Sequence of chain 3.C:
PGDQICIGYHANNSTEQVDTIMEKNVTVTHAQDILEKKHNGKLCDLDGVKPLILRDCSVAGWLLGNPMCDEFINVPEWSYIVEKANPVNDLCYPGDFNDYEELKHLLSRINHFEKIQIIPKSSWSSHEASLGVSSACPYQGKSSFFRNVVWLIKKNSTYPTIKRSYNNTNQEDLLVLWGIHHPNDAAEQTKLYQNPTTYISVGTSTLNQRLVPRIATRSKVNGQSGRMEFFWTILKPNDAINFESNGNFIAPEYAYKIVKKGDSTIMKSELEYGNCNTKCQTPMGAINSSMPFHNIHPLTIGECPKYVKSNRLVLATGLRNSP

Binding-site contacts:
Ligand atom C2 contacts residue ASN27 of chain 3.C at 2.4 Å.
Ligand atom N2 contacts residue GLN19 of chain 3.C at 3.8 Å.
Ligand atom C4 contacts residue ASN27 of chain 3.C at 4.2 Å.
Ligand atom N2 contacts residue ASN27 of chain 3.C at 2.7 Å (h-bond).
Ligand atom C7 contacts residue GLN19 of chain 3.C at 3.3 Å.
Ligand atom C7 contacts residue ASN27 of chain 3.C at 3.5 Å.
Ligand atom O6 contacts residue LYS26 of chain 3.C at 4.3 Å.
Ligand atom C2 contacts residue GLN19 of chain 3.C at 3.9 Å.
Ligand atom O7 contacts residue GLN19 of chain 3.C at 2.5 Å (h-bond).
Ligand atom O7 contacts residue ASN27 of chain 3.C at 4.1 Å.
Ligand atom O6 contacts residue ASN27 of chain 3.C at 4.5 Å.
Ligand atom O5 contacts residue ASN27 of chain 3.C at 2.4 Å (h-bond).
Ligand atom C5 contacts residue ASN27 of chain 3.C at 3.6 Å.
Ligand atom C3 contacts residue ASN27 of chain 3.C at 3.7 Å.
Ligand atom C8 contacts residue GLN19 of chain 3.C at 3.7 Å.
Ligand atom C1 contacts residue ASN27 of chain 3.C at 1.4 Å.

The small molecule below binds the protein below.
Small molecule (SMILES): CC(=O)N[C@@H]1[C@@H](O)[C@H](O)[C@@H](CO)O[C@H]1O